This small molecule binds to this protein.
Small molecule (SMILES): NC(=[NH2+])NCCC[C@H](N)C(=O)O

Binding-site contacts:
Ligand atom N contacts residue HEM1 of chain 1.J at 2.8 Å (h-bond).
Ligand atom CB contacts residue GLU294 of chain 1.B at 3.3 Å.
Ligand atom NE contacts residue CMO1 of chain 1.M at 3.4 Å (h-bond).
Ligand atom NH1 contacts residue CMO1 of chain 1.M at 2.9 Å (h-bond).
Ligand atom NH2 contacts residue HEM1 of chain 1.J at 3.4 Å.
Ligand atom O contacts residue TYR264 of chain 1.B at 3.4 Å (h-bond).
Ligand atom CD contacts residue CMO1 of chain 1.M at 3.2 Å.
Ligand atom CB contacts residue TYR290 of chain 1.B at 4.0 Å (hydrophobic).
Ligand atom CZ contacts residue GLU294 of chain 1.B at 3.7 Å.
Ligand atom C contacts residue ASP299 of chain 1.B at 3.5 Å.
Ligand atom NH2 contacts residue TRP289 of chain 1.B at 3.0 Å (h-bond).
Ligand atom C contacts residue TYR290 of chain 1.B at 3.4 Å (hydrophobic).
Ligand atom CZ contacts residue TRP289 of chain 1.B at 3.9 Å (hydrophobic).
Ligand atom OXT contacts residue TYR290 of chain 1.B at 3.3 Å.
Ligand atom N contacts residue GLU294 of chain 1.B at 2.9 Å (salt-bridge).
Ligand atom NH2 contacts residue GLU294 of chain 1.B at 2.9 Å (salt-bridge).
Ligand atom NH2 contacts residue TYR290 of chain 1.B at 4.1 Å.
Ligand atom CA contacts residue GLU294 of chain 1.B at 3.6 Å.
Ligand atom CA contacts residue GLN180 of chain 1.B at 3.4 Å.
Ligand atom CZ contacts residue HEM1 of chain 1.J at 4.0 Å.
Ligand atom CD contacts residue PRO267 of chain 1.B at 4.0 Å (hydrophobic).
Ligand atom NE contacts residue PRO267 of chain 1.B at 3.9 Å.
Ligand atom O contacts residue ASP299 of chain 1.B at 3.6 Å.
Ligand atom CD contacts residue GLU294 of chain 1.B at 3.7 Å.
Ligand atom NH1 contacts residue PRO267 of chain 1.B at 3.6 Å.
Ligand atom NH1 contacts residue HEM1 of chain 1.J at 3.9 Å.
Ligand atom CD contacts residue VAL269 of chain 1.B at 3.7 Å (hydrophobic).
Ligand atom CG contacts residue HEM1 of chain 1.J at 4.0 Å.
Ligand atom CG contacts residue VAL269 of chain 1.B at 3.8 Å (hydrophobic).
Ligand atom O contacts residue TYR290 of chain 1.B at 2.6 Å (h-bond).
Ligand atom OXT contacts residue GLU294 of chain 1.B at 3.6 Å.
Ligand atom NE contacts residue GLU294 of chain 1.B at 2.8 Å (salt-bridge).
Ligand atom OXT contacts residue ASP299 of chain 1.B at 2.6 Å (salt-bridge).
Ligand atom C contacts residue GLN180 of chain 1.B at 3.5 Å.
Ligand atom CG contacts residue GLU294 of chain 1.B at 3.4 Å.
Ligand atom CZ contacts residue CMO1 of chain 1.M at 3.3 Å.
Ligand atom CZ contacts residue PRO267 of chain 1.B at 3.8 Å (hydrophobic).
Ligand atom CB contacts residue GLN180 of chain 1.B at 3.5 Å.
Ligand atom O contacts residue GLN180 of chain 1.B at 2.9 Å (h-bond).
Ligand atom CA contacts residue HEM1 of chain 1.J at 3.9 Å.

Sequence of chain 1.B:
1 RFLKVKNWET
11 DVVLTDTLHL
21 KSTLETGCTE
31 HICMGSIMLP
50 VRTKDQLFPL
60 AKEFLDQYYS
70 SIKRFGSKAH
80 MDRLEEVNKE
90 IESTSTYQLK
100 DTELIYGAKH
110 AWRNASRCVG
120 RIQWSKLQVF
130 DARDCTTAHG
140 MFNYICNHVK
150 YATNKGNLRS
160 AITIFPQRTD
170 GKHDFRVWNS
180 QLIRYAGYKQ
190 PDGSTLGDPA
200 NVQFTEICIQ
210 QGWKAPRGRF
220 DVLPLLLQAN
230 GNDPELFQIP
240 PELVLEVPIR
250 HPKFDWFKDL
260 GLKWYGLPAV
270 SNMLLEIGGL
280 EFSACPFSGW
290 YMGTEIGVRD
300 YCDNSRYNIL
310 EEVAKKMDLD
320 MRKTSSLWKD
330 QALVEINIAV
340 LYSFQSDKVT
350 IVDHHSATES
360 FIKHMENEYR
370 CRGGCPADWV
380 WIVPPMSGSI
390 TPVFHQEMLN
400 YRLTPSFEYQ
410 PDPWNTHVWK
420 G